Sequence of chain 1.A:
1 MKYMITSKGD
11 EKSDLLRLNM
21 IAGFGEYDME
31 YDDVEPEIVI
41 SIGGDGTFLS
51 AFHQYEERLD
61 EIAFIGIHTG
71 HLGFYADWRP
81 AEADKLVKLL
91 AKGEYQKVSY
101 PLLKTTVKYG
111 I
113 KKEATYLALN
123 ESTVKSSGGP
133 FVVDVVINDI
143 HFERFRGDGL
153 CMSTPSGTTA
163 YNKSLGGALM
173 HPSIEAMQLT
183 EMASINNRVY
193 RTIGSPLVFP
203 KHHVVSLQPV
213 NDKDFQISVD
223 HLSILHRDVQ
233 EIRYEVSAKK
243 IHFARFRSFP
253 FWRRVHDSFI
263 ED

The small molecule below binds the protein below.
Small molecule (SMILES): C#Cc1cccc(CCNC(=O)CSc2nc3c(N)ncnc3n2[C@@H]2O[C@H](CN=[N+]=[N-])[C@@H](O)[C@H]2O)c1

Sequence of chain 1.C:
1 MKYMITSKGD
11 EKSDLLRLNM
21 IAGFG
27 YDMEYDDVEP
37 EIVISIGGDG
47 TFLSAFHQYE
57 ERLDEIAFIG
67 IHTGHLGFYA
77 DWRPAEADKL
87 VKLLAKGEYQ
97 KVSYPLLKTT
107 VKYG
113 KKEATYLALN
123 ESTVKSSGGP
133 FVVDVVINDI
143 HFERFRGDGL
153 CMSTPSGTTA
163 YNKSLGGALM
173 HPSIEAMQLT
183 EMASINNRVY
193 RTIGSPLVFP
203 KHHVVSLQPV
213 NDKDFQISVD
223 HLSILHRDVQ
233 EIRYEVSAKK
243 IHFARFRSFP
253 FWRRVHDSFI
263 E

Binding-site contacts:
Ligand atom C6 contacts residue ALA185 of chain 1.C at 3.8 Å (hydrophobic).
Ligand atom CBI contacts residue PRO132 of chain 1.C at 3.7 Å (hydrophobic).
Ligand atom N1 contacts residue SER166 of chain 1.A at 2.9 Å (h-bond).
Ligand atom N6 contacts residue ALA185 of chain 1.C at 3.2 Å (h-bond).
Ligand atom CBH contacts residue PRO132 of chain 1.C at 3.3 Å (hydrophobic).
Ligand atom N6 contacts residue ASP150 of chain 1.C at 2.3 Å (salt-bridge).
Ligand atom C6 contacts residue TYR163 of chain 1.A at 3.4 Å (hydrophobic).
Ligand atom OAZ contacts residue ASN122 of chain 1.A at 3.0 Å (h-bond).
Ligand atom C4 contacts residue TYR163 of chain 1.A at 3.8 Å (hydrophobic).
Ligand atom OAX contacts residue ASN122 of chain 1.A at 3.5 Å (h-bond).
Ligand atom CAF contacts residue GLY149 of chain 1.C at 3.2 Å.
Ligand atom NAH contacts residue ASP150 of chain 1.C at 3.7 Å.
Ligand atom OAX contacts residue TYR163 of chain 1.A at 3.4 Å (h-bond).
Ligand atom CAJ contacts residue TYR163 of chain 1.A at 3.6 Å (hydrophobic).
Ligand atom OAX contacts residue GLU123 of chain 1.A at 3.1 Å (salt-bridge).
Ligand atom CBI contacts residue HIS223 of chain 1.A at 3.7 Å.
Ligand atom CBH contacts residue GLY131 of chain 1.C at 3.3 Å.
Ligand atom NBC contacts residue LEU49 of chain 1.A at 3.7 Å.
Ligand atom CAY contacts residue GLU123 of chain 1.A at 3.5 Å.
Ligand atom C5 contacts residue TYR163 of chain 1.A at 3.3 Å (hydrophobic).
Ligand atom CAF contacts residue GLY131 of chain 1.C at 3.8 Å.
Ligand atom CBB contacts residue HIS223 of chain 1.A at 3.1 Å.
Ligand atom CAW contacts residue TYR163 of chain 1.A at 3.6 Å (hydrophobic).
Ligand atom N6 contacts residue TYR163 of chain 1.A at 3.3 Å.
Ligand atom OAX contacts residue ALA162 of chain 1.A at 3.1 Å.
Ligand atom C2 contacts residue SER166 of chain 1.A at 3.1 Å.
Ligand atom CAB contacts residue ARG148 of chain 1.C at 3.1 Å.
Ligand atom OAZ contacts residue GLU123 of chain 1.A at 3.5 Å (salt-bridge).
Ligand atom CBI contacts residue GLY131 of chain 1.C at 3.8 Å.
Ligand atom CAW contacts residue GLU123 of chain 1.A at 3.6 Å.
Ligand atom CAA contacts residue ARG148 of chain 1.C at 3.0 Å.
Ligand atom N3 contacts residue TYR163 of chain 1.A at 3.7 Å.
Ligand atom N7 contacts residue TYR163 of chain 1.A at 3.5 Å.
Ligand atom CAG contacts residue ASP150 of chain 1.C at 3.6 Å.
Ligand atom CAE contacts residue PRO132 of chain 1.C at 3.6 Å (hydrophobic).
Ligand atom CAF contacts residue PRO132 of chain 1.C at 3.7 Å (hydrophobic).
Ligand atom CAG contacts residue GLY131 of chain 1.C at 3.6 Å.
Ligand atom C6 contacts residue ASP150 of chain 1.C at 3.5 Å.
Ligand atom CAC contacts residue ARG148 of chain 1.C at 3.7 Å.
Ligand atom N1 contacts residue ALA185 of chain 1.C at 3.6 Å (h-bond).